Sequence of chain 1.A:
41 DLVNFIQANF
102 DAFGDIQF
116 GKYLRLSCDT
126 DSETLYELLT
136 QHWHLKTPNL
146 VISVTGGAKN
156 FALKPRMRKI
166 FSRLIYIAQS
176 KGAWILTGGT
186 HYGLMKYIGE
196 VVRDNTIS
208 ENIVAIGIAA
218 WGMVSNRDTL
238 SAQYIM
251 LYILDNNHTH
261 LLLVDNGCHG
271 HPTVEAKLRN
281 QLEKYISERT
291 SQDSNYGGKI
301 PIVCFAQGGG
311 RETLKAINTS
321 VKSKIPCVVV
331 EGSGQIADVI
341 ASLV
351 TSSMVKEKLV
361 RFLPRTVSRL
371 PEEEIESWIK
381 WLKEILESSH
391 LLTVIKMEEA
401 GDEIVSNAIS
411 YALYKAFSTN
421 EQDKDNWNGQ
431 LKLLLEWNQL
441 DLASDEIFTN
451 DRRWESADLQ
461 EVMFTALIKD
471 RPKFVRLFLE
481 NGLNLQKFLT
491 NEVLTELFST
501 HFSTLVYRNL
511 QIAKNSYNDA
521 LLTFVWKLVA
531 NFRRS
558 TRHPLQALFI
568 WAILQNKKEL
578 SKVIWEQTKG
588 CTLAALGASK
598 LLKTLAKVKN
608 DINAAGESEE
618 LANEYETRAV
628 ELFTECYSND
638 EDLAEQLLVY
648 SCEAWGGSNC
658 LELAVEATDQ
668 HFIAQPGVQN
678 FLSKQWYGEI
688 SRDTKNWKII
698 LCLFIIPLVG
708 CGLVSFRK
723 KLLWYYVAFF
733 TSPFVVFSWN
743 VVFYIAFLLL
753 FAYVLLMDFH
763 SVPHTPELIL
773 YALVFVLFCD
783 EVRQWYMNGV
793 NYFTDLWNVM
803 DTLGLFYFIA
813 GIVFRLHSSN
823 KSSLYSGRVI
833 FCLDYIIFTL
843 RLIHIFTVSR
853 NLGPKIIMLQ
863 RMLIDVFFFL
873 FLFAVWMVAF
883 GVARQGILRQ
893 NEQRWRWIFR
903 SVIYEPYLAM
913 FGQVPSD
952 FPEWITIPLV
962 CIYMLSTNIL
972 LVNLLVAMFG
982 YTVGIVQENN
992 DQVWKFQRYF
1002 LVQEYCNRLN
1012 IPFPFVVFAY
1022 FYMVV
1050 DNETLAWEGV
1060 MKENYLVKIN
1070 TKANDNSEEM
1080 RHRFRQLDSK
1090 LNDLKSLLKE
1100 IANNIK

A small-molecule ligand and the protein it binds are described below.
Small molecule (SMILES): CCCCCCCC(=O)OC[C@H](COP(=O)(O)O[C@@H]1[C@H](O)[C@H](O)[C@@H](OP(=O)(O)O)[C@H](OP(=O)(O)O)[C@H]1O)OC(=O)CCCCCCC

Binding-site contacts:
Ligand atom O52 contacts residue ARG999 of chain 1.A at 3.9 Å.
Ligand atom C1 contacts residue ARG852 of chain 1.A at 3.8 Å.
Ligand atom O1 contacts residue SER851 of chain 1.A at 3.7 Å.
Ligand atom P5 contacts residue TYR684 of chain 1.A at 4.2 Å.
Ligand atom C5A contacts residue ILE697 of chain 1.A at 4.1 Å (hydrophobic).
Ligand atom O12 contacts residue SER851 of chain 1.A at 3.6 Å.
Ligand atom C2A contacts residue PHE736 of chain 1.A at 4.3 Å (hydrophobic).
Ligand atom O52 contacts residue TYR684 of chain 1.A at 3.1 Å.
Ligand atom P4 contacts residue LYS606 of chain 1.C at 3.8 Å.
Ligand atom O41 contacts residue LYS606 of chain 1.C at 3.0 Å (salt-bridge).
Ligand atom O1 contacts residue ARG852 of chain 1.A at 3.8 Å.
Ligand atom O51 contacts residue ARG999 of chain 1.A at 3.7 Å.
Ligand atom O11 contacts residue SER851 of chain 1.A at 3.0 Å.
Ligand atom O12 contacts residue ARG852 of chain 1.A at 3.7 Å.
Ligand atom C3C contacts residue ASN693 of chain 1.A at 4.2 Å.
Ligand atom O12 contacts residue ASN853 of chain 1.A at 3.0 Å (h-bond).
Ligand atom C4A contacts residue PHE739 of chain 1.A at 4.0 Å (hydrophobic).
Ligand atom O43 contacts residue LYS606 of chain 1.C at 4.4 Å.
Ligand atom C4A contacts residue SER740 of chain 1.A at 4.0 Å.
Ligand atom C1 contacts residue SER851 of chain 1.A at 4.4 Å.
Ligand atom P1 contacts residue ASN853 of chain 1.A at 4.3 Å.
Ligand atom O13 contacts residue ASN693 of chain 1.A at 4.3 Å.
Ligand atom O53 contacts residue LYS606 of chain 1.C at 4.3 Å.
Ligand atom C1A contacts residue PHE736 of chain 1.A at 3.8 Å (hydrophobic).
Ligand atom O42 contacts residue LYS606 of chain 1.C at 3.5 Å (salt-bridge).
Ligand atom O5 contacts residue TYR684 of chain 1.A at 3.6 Å (h-bond).
Ligand atom C2 contacts residue ARG852 of chain 1.A at 4.3 Å.
Ligand atom C5A contacts residue SER740 of chain 1.A at 3.4 Å.
Ligand atom O51 contacts residue SER680 of chain 1.A at 4.3 Å.
Ligand atom C3 contacts residue ARG852 of chain 1.A at 4.1 Å.
Ligand atom O1A contacts residue PHE736 of chain 1.A at 3.7 Å.
Ligand atom O2 contacts residue ASN693 of chain 1.A at 3.5 Å (h-bond).
Ligand atom P1 contacts residue ARG852 of chain 1.A at 4.3 Å.
Ligand atom O2C contacts residue PHE736 of chain 1.A at 4.1 Å.
Ligand atom O42 contacts residue ARG852 of chain 1.A at 4.2 Å.
Ligand atom C3A contacts residue PHE739 of chain 1.A at 4.2 Å (hydrophobic).
Ligand atom C6A contacts residue SER740 of chain 1.A at 3.7 Å.
Ligand atom P1 contacts residue SER851 of chain 1.A at 3.7 Å.
Ligand atom O52 contacts residue SER680 of chain 1.A at 3.8 Å.
Ligand atom C3A contacts residue PHE736 of chain 1.A at 3.5 Å (hydrophobic).

Sequence of chain 1.C:
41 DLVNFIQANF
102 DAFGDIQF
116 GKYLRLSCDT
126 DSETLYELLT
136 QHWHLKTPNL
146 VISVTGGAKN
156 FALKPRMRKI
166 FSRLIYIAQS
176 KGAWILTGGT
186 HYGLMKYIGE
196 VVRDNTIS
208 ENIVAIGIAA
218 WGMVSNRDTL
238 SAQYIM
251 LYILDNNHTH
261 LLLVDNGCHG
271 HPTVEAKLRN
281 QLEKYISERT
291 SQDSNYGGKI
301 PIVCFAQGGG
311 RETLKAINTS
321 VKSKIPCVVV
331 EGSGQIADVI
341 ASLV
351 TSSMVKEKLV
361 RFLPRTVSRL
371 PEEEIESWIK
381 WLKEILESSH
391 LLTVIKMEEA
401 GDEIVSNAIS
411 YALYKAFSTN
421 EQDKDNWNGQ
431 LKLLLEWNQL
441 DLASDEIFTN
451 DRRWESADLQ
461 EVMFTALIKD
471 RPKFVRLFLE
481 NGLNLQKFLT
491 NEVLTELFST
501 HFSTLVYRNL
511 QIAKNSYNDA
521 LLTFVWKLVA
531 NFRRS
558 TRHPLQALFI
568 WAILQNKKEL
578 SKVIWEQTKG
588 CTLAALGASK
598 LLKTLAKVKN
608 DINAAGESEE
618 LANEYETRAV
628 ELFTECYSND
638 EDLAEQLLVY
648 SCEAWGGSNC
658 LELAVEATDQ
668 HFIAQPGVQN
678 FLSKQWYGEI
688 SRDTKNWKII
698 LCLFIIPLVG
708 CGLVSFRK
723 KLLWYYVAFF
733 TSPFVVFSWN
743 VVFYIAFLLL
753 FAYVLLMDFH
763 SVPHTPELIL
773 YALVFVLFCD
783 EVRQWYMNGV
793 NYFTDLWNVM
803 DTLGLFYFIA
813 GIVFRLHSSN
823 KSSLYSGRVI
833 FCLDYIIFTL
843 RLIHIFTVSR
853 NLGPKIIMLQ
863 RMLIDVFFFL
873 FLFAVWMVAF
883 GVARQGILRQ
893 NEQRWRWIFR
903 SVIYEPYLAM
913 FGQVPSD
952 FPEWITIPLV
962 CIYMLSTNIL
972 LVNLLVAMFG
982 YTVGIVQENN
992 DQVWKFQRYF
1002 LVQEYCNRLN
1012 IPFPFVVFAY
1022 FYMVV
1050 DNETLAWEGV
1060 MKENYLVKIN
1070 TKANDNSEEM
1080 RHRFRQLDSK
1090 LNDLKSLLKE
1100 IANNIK